Sequence of chain 58.A:
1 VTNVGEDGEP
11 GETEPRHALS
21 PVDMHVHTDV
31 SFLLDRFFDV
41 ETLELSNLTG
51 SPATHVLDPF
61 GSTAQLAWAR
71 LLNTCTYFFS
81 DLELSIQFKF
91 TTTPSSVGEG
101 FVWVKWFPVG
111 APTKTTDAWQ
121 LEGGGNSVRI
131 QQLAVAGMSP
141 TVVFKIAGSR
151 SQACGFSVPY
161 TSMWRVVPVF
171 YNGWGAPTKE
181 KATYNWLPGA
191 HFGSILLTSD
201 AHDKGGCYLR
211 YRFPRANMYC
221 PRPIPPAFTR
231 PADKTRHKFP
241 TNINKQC

Binding-site contacts:
Ligand atom O1A contacts residue ARG129 of chain 58.A at 3.3 Å (salt-bridge).
Ligand atom C8 contacts residue GLN120 of chain 58.A at 4.1 Å.
Ligand atom O8 contacts residue TRP119 of chain 58.A at 3.8 Å.
Ligand atom C10 contacts residue ALA118 of chain 58.A at 3.8 Å (hydrophobic).
Ligand atom O8 contacts residue GLN120 of chain 58.A at 2.8 Å (h-bond).
Ligand atom O8 contacts residue ALA118 of chain 58.A at 3.8 Å.
Ligand atom C10 contacts residue GLN65 of chain 59.A at 4.5 Å.
Ligand atom C5 contacts residue ALA118 of chain 58.A at 3.6 Å (hydrophobic).
Ligand atom C11 contacts residue ALA118 of chain 58.A at 3.9 Å (hydrophobic).
Ligand atom O1A contacts residue ALA118 of chain 58.A at 4.5 Å.
Ligand atom C11 contacts residue GLN132 of chain 58.A at 4.3 Å.
Ligand atom N5 contacts residue ALA118 of chain 58.A at 2.8 Å (h-bond).
Ligand atom C10 contacts residue ALA64 of chain 59.A at 4.5 Å (hydrophobic).
Ligand atom O10 contacts residue GLN65 of chain 59.A at 4.0 Å.
Ligand atom C11 contacts residue GLN65 of chain 59.A at 3.7 Å.
Ligand atom O10 contacts residue ALA64 of chain 59.A at 3.8 Å.
Ligand atom O1B contacts residue ARG129 of chain 58.A at 3.9 Å.
Ligand atom C7 contacts residue ALA118 of chain 58.A at 3.6 Å (hydrophobic).
Ligand atom C8 contacts residue ALA118 of chain 58.A at 4.3 Å (hydrophobic).
Ligand atom O9 contacts residue GLN120 of chain 58.A at 3.5 Å (h-bond).
Ligand atom C1 contacts residue ARG129 of chain 58.A at 4.0 Å.
Ligand atom C9 contacts residue TRP119 of chain 58.A at 4.3 Å (hydrophobic).
Ligand atom C6 contacts residue ALA118 of chain 58.A at 3.4 Å (hydrophobic).
Ligand atom C4 contacts residue ALA118 of chain 58.A at 4.0 Å (hydrophobic).
Ligand atom C11 contacts residue TRP119 of chain 58.A at 4.4 Å (hydrophobic).
Ligand atom O9 contacts residue THR42 of chain 59.A at 4.0 Å.

Sequence of chain 59.A:
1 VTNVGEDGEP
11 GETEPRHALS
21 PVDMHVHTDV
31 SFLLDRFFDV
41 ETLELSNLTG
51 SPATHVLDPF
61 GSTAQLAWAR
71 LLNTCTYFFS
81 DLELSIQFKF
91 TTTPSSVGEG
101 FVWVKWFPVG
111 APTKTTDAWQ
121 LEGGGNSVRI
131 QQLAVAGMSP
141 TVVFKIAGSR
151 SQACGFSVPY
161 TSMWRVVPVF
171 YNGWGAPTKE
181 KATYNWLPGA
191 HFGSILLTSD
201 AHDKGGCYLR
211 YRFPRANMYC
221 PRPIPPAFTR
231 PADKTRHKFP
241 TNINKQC

This small molecule binds to this protein.
Small molecule (SMILES): CC(=O)N[C@H]1[C@H]([C@H](O)[C@H](O)CO)O[C@@](O[C@H]2[C@@H](O)[C@@H](CO)O[C@@H](O[C@H]3[C@H](O)[C@@H](O)[C@@H](O)O[C@@H]3CO)[C@@H]2O)(C(=O)O)C[C@@H]1O